The protein below binds the small molecule below.
Small molecule (SMILES): C=CC1=C(C)C2=N3->[Ni]45<-N6=C(C=c7c(C)c(C=C)c(n74)=C2)C(C)=C(CCC(=O)O)C6=Cc2c(CCC(=O)O)c(C)c(n25)C=C13

Sequence of chain 1.A:
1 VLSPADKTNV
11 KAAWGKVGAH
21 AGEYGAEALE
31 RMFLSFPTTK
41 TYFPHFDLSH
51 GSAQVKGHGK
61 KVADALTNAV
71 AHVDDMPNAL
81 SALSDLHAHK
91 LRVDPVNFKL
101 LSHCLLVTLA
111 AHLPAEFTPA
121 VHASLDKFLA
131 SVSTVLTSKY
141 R

Binding-site contacts:
Ligand atom CHA contacts residue LEU91 of chain 1.A at 3.7 Å (hydrophobic).
Ligand atom C3C contacts residue VAL93 of chain 1.A at 3.8 Å (hydrophobic).
Ligand atom CBC contacts residue MET32 of chain 1.A at 3.7 Å (hydrophobic).
Ligand atom CHD contacts residue VAL93 of chain 1.A at 3.8 Å (hydrophobic).
Ligand atom CMC contacts residue PHE98 of chain 1.A at 3.7 Å (hydrophobic).
Ligand atom C4C contacts residue VAL93 of chain 1.A at 3.8 Å (hydrophobic).
Ligand atom C3B contacts residue LEU136 of chain 1.A at 3.6 Å (hydrophobic).
Ligand atom CHC contacts residue LEU101 of chain 1.A at 3.5 Å (hydrophobic).
Ligand atom CAC contacts residue VAL93 of chain 1.A at 3.5 Å (hydrophobic).
Ligand atom CGD contacts residue PHE46 of chain 1.A at 3.7 Å (hydrophobic).
Ligand atom NA contacts residue HIS87 of chain 1.A at 3.7 Å.
Ligand atom C1D contacts residue HIS58 of chain 1.A at 3.8 Å.
Ligand atom C4D contacts residue LEU91 of chain 1.A at 3.5 Å (hydrophobic).
Ligand atom NI contacts residue HIS87 of chain 1.A at 3.5 Å.
Ligand atom CMB contacts residue ALA65 of chain 1.A at 3.8 Å (hydrophobic).
Ligand atom CMA contacts residue LYS61 of chain 1.A at 3.4 Å.
Ligand atom CMC contacts residue ASN97 of chain 1.A at 3.4 Å.
Ligand atom O1D contacts residue PHE46 of chain 1.A at 3.6 Å.
Ligand atom C2B contacts residue LEU136 of chain 1.A at 3.7 Å (hydrophobic).
Ligand atom CHD contacts residue PHE43 of chain 1.A at 3.4 Å (hydrophobic).
Ligand atom NC contacts residue HIS87 of chain 1.A at 3.7 Å.
Ligand atom CGD contacts residue HIS45 of chain 1.A at 3.7 Å.
Ligand atom CGA contacts residue LEU86 of chain 1.A at 3.6 Å (hydrophobic).
Ligand atom NA contacts residue HIS58 of chain 1.A at 3.5 Å.
Ligand atom CHC contacts residue PHE98 of chain 1.A at 3.6 Å (hydrophobic).
Ligand atom ND contacts residue HIS58 of chain 1.A at 3.2 Å.
Ligand atom C3D contacts residue LEU91 of chain 1.A at 3.7 Å (hydrophobic).
Ligand atom NB contacts residue HIS87 of chain 1.A at 3.6 Å.
Ligand atom O2D contacts residue HIS45 of chain 1.A at 2.9 Å (h-bond).
Ligand atom NI contacts residue HIS58 of chain 1.A at 3.6 Å.
Ligand atom CAD contacts residue LEU91 of chain 1.A at 3.7 Å (hydrophobic).
Ligand atom CMD contacts residue TYR42 of chain 1.A at 3.4 Å (hydrophobic).
Ligand atom C1D contacts residue PHE43 of chain 1.A at 3.7 Å (hydrophobic).
Ligand atom ND contacts residue LEU91 of chain 1.A at 3.7 Å.
Ligand atom CBA contacts residue LEU86 of chain 1.A at 3.4 Å (hydrophobic).
Ligand atom C4D contacts residue HIS58 of chain 1.A at 3.3 Å.
Ligand atom C3A contacts residue LEU83 of chain 1.A at 3.7 Å (hydrophobic).
Ligand atom CHA contacts residue HIS58 of chain 1.A at 3.4 Å.
Ligand atom CMD contacts residue PHE43 of chain 1.A at 3.6 Å (hydrophobic).
Ligand atom C1A contacts residue HIS58 of chain 1.A at 3.5 Å.